Sequence of chain 1.D:
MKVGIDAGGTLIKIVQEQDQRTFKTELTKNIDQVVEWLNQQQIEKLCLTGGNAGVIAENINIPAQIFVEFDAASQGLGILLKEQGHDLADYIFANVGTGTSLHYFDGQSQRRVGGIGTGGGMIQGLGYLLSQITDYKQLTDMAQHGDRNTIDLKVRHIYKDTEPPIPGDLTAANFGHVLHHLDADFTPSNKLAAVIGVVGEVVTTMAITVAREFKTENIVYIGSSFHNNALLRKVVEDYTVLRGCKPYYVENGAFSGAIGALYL

Binding-site contacts:
Ligand atom C06 contacts residue GLU70 of chain 1.C at 3.5 Å.
Ligand atom O13 contacts residue THR101 of chain 1.C at 3.5 Å (h-bond).
Ligand atom C08 contacts residue PHE71 of chain 1.C at 3.6 Å (hydrophobic).
Ligand atom C24 contacts residue GLU202 of chain 1.D at 3.4 Å.
Ligand atom C15 contacts residue THR101 of chain 1.C at 3.7 Å.
Ligand atom C15 contacts residue THR172 of chain 1.D at 3.8 Å.
Ligand atom O13 contacts residue SER102 of chain 1.C at 3.4 Å.
Ligand atom O18 contacts residue GLY116 of chain 1.C at 3.3 Å.
Ligand atom N14 contacts residue GLY100 of chain 1.C at 3.8 Å.
Ligand atom C23 contacts residue TYR240 of chain 1.D at 3.4 Å (hydrophobic).
Ligand atom C10 contacts residue ATP1 of chain 1.K at 3.6 Å.
Ligand atom C24 contacts residue THR172 of chain 1.D at 3.8 Å.
Ligand atom O25 contacts residue THR172 of chain 1.D at 3.0 Å (h-bond).
Ligand atom C20 contacts residue TYR240 of chain 1.D at 3.7 Å (hydrophobic).
Ligand atom C26 contacts residue THR172 of chain 1.D at 3.6 Å.
Ligand atom C22 contacts residue THR172 of chain 1.D at 3.6 Å.
Ligand atom N14 contacts residue ALA173 of chain 1.D at 3.3 Å (h-bond).
Ligand atom O25 contacts residue LEU171 of chain 1.D at 3.6 Å.
Ligand atom N19 contacts residue THR172 of chain 1.D at 2.8 Å (h-bond).
Ligand atom C26 contacts residue ASP170 of chain 1.D at 3.7 Å.
Ligand atom C16 contacts residue ARG113 of chain 1.C at 3.7 Å.
Ligand atom C06 contacts residue ATP1 of chain 1.K at 3.5 Å.
Ligand atom C20 contacts residue GLY116 of chain 1.C at 3.7 Å.
Ligand atom C17 contacts residue THR172 of chain 1.D at 3.5 Å.
Ligand atom C15 contacts residue ALA173 of chain 1.D at 3.4 Å (hydrophobic).
Ligand atom C09 contacts residue VAL156 of chain 1.D at 3.8 Å (hydrophobic).
Ligand atom O11 contacts residue ATP1 of chain 1.K at 2.8 Å (h-bond).
Ligand atom O18 contacts residue ARG113 of chain 1.C at 2.9 Å (salt-bridge).
Ligand atom O13 contacts residue ARG113 of chain 1.C at 2.9 Å (salt-bridge).
Ligand atom O18 contacts residue ILE117 of chain 1.C at 3.6 Å.
Ligand atom C21 contacts residue TYR240 of chain 1.D at 3.8 Å (hydrophobic).
Ligand atom C17 contacts residue GLY116 of chain 1.C at 3.9 Å.
Ligand atom C17 contacts residue ARG113 of chain 1.C at 3.7 Å.
Ligand atom C26 contacts residue LEU171 of chain 1.D at 3.9 Å (hydrophobic).
Ligand atom C15 contacts residue ILE117 of chain 1.C at 3.6 Å (hydrophobic).
Ligand atom C16 contacts residue ILE167 of chain 1.D at 3.9 Å (hydrophobic).
Ligand atom C17 contacts residue ILE117 of chain 1.C at 3.8 Å (hydrophobic).
Ligand atom N14 contacts residue THR101 of chain 1.C at 3.9 Å.
Ligand atom O11 contacts residue GLY100 of chain 1.C at 3.4 Å.
Ligand atom C16 contacts residue THR172 of chain 1.D at 3.3 Å.

A protein and the small-molecule ligand that binds it are described below.
Small molecule (SMILES): COCCCCCNC(=O)CCNC(=O)[C@H](O)C(C)(C)C

Sequence of chain 1.C:
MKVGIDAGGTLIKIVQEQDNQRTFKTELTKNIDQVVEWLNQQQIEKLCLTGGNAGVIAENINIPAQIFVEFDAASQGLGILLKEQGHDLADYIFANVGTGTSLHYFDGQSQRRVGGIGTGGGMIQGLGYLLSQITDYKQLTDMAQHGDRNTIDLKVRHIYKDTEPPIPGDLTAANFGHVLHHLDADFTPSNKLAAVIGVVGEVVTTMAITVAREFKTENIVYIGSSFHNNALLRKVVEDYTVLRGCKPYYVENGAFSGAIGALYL